This protein binds this small molecule.
Small molecule (SMILES): CC(=O)N[C@@H](C=O)[C@@H](O)[C@H](O)[C@H](O)COP(=O)([O-])[O-]

Binding-site contacts:
Ligand atom O3P contacts residue GLY181 of chain 1.B at 3.6 Å.
Ligand atom C4 contacts residue LRY1 of chain 1.I at 0.3 Å.
Ligand atom O2P contacts residue LRY1 of chain 1.I at 0.3 Å (h-bond).
Ligand atom N2 contacts residue LRY1 of chain 1.I at 0.7 Å (h-bond).
Ligand atom C3 contacts residue LRY1 of chain 1.I at 0.8 Å.
Ligand atom C1 contacts residue LRY1 of chain 1.I at 1.4 Å.
Ligand atom O1P contacts residue LRY1 of chain 1.I at 0.4 Å (h-bond).
Ligand atom C1 contacts residue LYS63 of chain 1.B at 3.3 Å.
Ligand atom O7 contacts residue LRY1 of chain 1.I at 0.4 Å (h-bond).
Ligand atom O3 contacts residue LRY1 of chain 1.I at 1.3 Å (h-bond).
Ligand atom O1P contacts residue GLY204 of chain 1.B at 2.8 Å (h-bond).
Ligand atom O1 contacts residue LRY1 of chain 1.I at 1.3 Å.
Ligand atom C5 contacts residue LRY1 of chain 1.I at 0.2 Å.
Ligand atom O2P contacts residue GLY204 of chain 1.B at 3.4 Å (h-bond).
Ligand atom O5 contacts residue GLU180 of chain 1.B at 2.6 Å (salt-bridge).
Ligand atom C8 contacts residue TYR149 of chain 1.B at 3.2 Å (hydrophobic).
Ligand atom C3 contacts residue LYS63 of chain 1.B at 3.0 Å.
Ligand atom C2 contacts residue LYS63 of chain 1.B at 3.6 Å.
Ligand atom C2 contacts residue LRY1 of chain 1.I at 1.0 Å.
Ligand atom O1P contacts residue GLY203 of chain 1.B at 3.5 Å.
Ligand atom C8 contacts residue LRY1 of chain 1.I at 0.7 Å.
Ligand atom O4 contacts residue LRY1 of chain 1.I at 1.0 Å (h-bond).
Ligand atom O4 contacts residue ARG208 of chain 1.B at 3.1 Å (salt-bridge).
Ligand atom C2 contacts residue THR145 of chain 1.B at 3.6 Å.
Ligand atom P contacts residue LRY1 of chain 1.I at 0.3 Å.
Ligand atom O3 contacts residue LYS63 of chain 1.B at 2.4 Å (salt-bridge).
Ligand atom O1 contacts residue LYS63 of chain 1.B at 3.0 Å (salt-bridge).
Ligand atom O7 contacts residue LYS63 of chain 1.B at 3.2 Å (salt-bridge).
Ligand atom O3P contacts residue ASN182 of chain 1.B at 3.3 Å (h-bond).
Ligand atom C1 contacts residue THR145 of chain 1.B at 3.1 Å.
Ligand atom C1 contacts residue ILE73 of chain 1.B at 3.4 Å (hydrophobic).
Ligand atom O2P contacts residue GLY203 of chain 1.B at 2.9 Å (h-bond).
Ligand atom O5 contacts residue LRY1 of chain 1.I at 0.2 Å (h-bond).
Ligand atom C7 contacts residue LRY1 of chain 1.I at 0.3 Å.
Ligand atom O1 contacts residue ILE73 of chain 1.B at 3.4 Å.
Ligand atom C5 contacts residue GLU180 of chain 1.B at 3.4 Å.
Ligand atom O3P contacts residue LRY1 of chain 1.I at 0.6 Å (h-bond).
Ligand atom O6 contacts residue LRY1 of chain 1.I at 0.5 Å (h-bond).
Ligand atom O1 contacts residue ARG40 of chain 1.B at 3.1 Å (salt-bridge).
Ligand atom C6 contacts residue LRY1 of chain 1.I at 0.5 Å.

Sequence of chain 1.B:
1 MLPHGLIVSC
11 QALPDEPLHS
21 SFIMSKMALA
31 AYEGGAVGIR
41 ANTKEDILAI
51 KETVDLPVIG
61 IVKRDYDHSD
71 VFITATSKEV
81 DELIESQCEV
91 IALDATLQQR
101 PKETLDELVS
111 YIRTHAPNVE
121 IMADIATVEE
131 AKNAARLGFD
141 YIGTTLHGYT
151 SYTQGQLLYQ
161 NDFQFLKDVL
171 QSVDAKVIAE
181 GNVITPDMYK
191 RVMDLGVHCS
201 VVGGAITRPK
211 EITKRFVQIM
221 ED